This protein binds this small molecule.
Small molecule (SMILES): CC(=O)N[C@H]1[C@H](O[C@H]2[C@H](O)[C@@H](NC(C)=O)CO[C@@H]2CO)O[C@H](CO)[C@@H](O)[C@@H]1O

Sequence of chain 1.A:
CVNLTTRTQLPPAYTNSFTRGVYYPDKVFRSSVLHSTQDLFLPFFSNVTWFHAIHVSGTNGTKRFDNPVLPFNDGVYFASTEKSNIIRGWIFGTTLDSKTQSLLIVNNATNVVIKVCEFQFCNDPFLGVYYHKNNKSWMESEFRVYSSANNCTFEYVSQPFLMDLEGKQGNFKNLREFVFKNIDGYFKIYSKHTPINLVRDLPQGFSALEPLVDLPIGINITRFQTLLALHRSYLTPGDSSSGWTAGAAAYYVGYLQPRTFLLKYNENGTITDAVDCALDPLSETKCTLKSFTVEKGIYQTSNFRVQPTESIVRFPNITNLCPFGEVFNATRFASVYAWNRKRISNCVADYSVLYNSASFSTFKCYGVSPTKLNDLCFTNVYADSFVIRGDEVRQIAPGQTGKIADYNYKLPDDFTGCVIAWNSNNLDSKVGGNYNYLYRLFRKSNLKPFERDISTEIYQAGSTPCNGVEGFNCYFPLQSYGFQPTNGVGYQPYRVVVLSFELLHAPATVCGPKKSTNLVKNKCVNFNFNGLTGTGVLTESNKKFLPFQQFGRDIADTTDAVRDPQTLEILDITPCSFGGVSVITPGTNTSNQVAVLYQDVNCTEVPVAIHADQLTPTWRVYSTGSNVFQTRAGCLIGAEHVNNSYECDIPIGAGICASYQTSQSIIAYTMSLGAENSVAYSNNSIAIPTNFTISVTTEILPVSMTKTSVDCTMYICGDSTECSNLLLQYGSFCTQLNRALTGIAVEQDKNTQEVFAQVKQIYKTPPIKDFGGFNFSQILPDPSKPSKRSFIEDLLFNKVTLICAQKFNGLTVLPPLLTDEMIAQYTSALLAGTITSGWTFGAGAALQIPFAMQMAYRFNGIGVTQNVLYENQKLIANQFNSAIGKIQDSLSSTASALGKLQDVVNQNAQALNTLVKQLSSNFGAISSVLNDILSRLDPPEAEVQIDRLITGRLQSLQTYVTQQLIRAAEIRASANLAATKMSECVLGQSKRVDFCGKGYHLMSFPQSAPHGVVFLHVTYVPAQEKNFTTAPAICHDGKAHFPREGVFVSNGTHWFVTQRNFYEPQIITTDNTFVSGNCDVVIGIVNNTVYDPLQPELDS

Binding-site contacts:
Ligand atom C3 contacts residue ASN331 of chain 1.A at 3.8 Å.
Ligand atom C8 contacts residue GLN580 of chain 1.A at 3.5 Å.
Ligand atom N2 contacts residue GLN580 of chain 1.A at 2.5 Å (h-bond).
Ligand atom C7 contacts residue GLN580 of chain 1.A at 3.4 Å.
Ligand atom C1 contacts residue ASN331 of chain 1.A at 1.4 Å.
Ligand atom C8 contacts residue LEU582 of chain 1.A at 3.5 Å (hydrophobic).
Ligand atom C1 contacts residue GLN580 of chain 1.A at 3.6 Å.
Ligand atom N2 contacts residue ASN331 of chain 1.A at 2.9 Å (h-bond).
Ligand atom C7 contacts residue ASN331 of chain 1.A at 3.1 Å.
Ligand atom C2 contacts residue GLN580 of chain 1.A at 3.4 Å.
Ligand atom C3 contacts residue GLN580 of chain 1.A at 3.6 Å.
Ligand atom C5 contacts residue ASN331 of chain 1.A at 3.7 Å.
Ligand atom C8 contacts residue ASN331 of chain 1.A at 4.3 Å.
Ligand atom C2 contacts residue ASN331 of chain 1.A at 2.5 Å.
Ligand atom N2 contacts residue THR581 of chain 1.A at 4.3 Å.
Ligand atom C8 contacts residue PRO579 of chain 1.A at 4.5 Å (hydrophobic).
Ligand atom C4 contacts residue ASN331 of chain 1.A at 4.2 Å.
Ligand atom C8 contacts residue THR581 of chain 1.A at 3.7 Å.
Ligand atom O5 contacts residue ASN331 of chain 1.A at 2.4 Å (h-bond).
Ligand atom O3 contacts residue GLN580 of chain 1.A at 4.2 Å.
Ligand atom O7 contacts residue ASN331 of chain 1.A at 3.0 Å (h-bond).